A small-molecule ligand and the protein it binds are described below.
Small molecule (SMILES): CC(=O)N[C@@H]1[C@@H](O)[C@H](O)[C@@H](CO)O[C@H]1O

Binding-site contacts:
Ligand atom C5 contacts residue ASN113 of chain 1.A at 4.4 Å.
Ligand atom C1 contacts residue ASN125 of chain 1.A at 1.4 Å.
Ligand atom C4 contacts residue ASN125 of chain 1.A at 4.2 Å.
Ligand atom C1 contacts residue ASN113 of chain 1.A at 4.1 Å.
Ligand atom C6 contacts residue ASN113 of chain 1.A at 4.3 Å.
Ligand atom C2 contacts residue ASN125 of chain 1.A at 2.5 Å.
Ligand atom C3 contacts residue ASN125 of chain 1.A at 3.8 Å.
Ligand atom O5 contacts residue ASN125 of chain 1.A at 2.3 Å (h-bond).
Ligand atom O6 contacts residue GLU40 of chain 1.A at 4.4 Å.
Ligand atom C7 contacts residue ASN125 of chain 1.A at 3.5 Å.
Ligand atom C5 contacts residue HIS42 of chain 1.A at 3.4 Å.
Ligand atom O5 contacts residue ASN113 of chain 1.A at 3.5 Å.
Ligand atom O5 contacts residue HIS42 of chain 1.A at 3.9 Å.
Ligand atom C1 contacts residue HIS42 of chain 1.A at 4.0 Å.
Ligand atom O6 contacts residue HIS42 of chain 1.A at 3.2 Å (h-bond).
Ligand atom O7 contacts residue ASN125 of chain 1.A at 3.6 Å.
Ligand atom N2 contacts residue ASN125 of chain 1.A at 3.0 Å (h-bond).
Ligand atom C5 contacts residue ASN125 of chain 1.A at 3.6 Å.
Ligand atom C6 contacts residue HIS42 of chain 1.A at 3.9 Å.
Ligand atom O6 contacts residue ASN113 of chain 1.A at 3.6 Å.

Sequence of chain 1.A:
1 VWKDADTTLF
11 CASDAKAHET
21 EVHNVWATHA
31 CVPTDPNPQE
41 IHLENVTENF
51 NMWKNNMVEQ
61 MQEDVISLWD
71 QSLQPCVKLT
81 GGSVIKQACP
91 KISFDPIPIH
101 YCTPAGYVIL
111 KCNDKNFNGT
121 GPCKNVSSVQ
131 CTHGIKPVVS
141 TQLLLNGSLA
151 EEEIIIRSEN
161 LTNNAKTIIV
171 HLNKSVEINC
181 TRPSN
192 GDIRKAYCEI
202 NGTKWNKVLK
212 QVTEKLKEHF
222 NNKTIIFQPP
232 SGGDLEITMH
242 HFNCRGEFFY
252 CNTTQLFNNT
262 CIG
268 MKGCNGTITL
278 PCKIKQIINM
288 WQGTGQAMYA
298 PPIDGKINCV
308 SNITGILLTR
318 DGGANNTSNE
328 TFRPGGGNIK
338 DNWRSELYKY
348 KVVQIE